Binding-site contacts:
Ligand atom C4 contacts residue LYS405 of chain 1.A at 3.3 Å.
Ligand atom C6 contacts residue PHE180 of chain 1.A at 4.0 Å (hydrophobic).
Ligand atom C8 contacts residue ASN345 of chain 1.A at 3.4 Å.
Ligand atom C2 contacts residue ASN232 of chain 1.A at 2.5 Å.
Ligand atom C3 contacts residue ASN232 of chain 1.A at 3.8 Å.
Ligand atom C5 contacts residue ASN232 of chain 1.A at 3.6 Å.
Ligand atom O6 contacts residue ILE404 of chain 1.A at 3.4 Å.
Ligand atom O4 contacts residue ILE404 of chain 1.A at 3.8 Å.
Ligand atom C8 contacts residue VAL224 of chain 1.A at 3.8 Å (hydrophobic).
Ligand atom C6 contacts residue THR179 of chain 1.A at 3.8 Å.
Ligand atom C5 contacts residue LYS405 of chain 1.A at 3.9 Å.
Ligand atom C6 contacts residue SER411 of chain 1.A at 3.9 Å.
Ligand atom C5 contacts residue THR179 of chain 1.A at 3.8 Å.
Ligand atom O6 contacts residue GLY406 of chain 1.A at 3.4 Å.
Ligand atom O7 contacts residue ASN345 of chain 1.A at 4.0 Å.
Ligand atom C5 contacts residue GLU181 of chain 1.A at 4.0 Å.
Ligand atom N2 contacts residue SER412 of chain 1.A at 4.0 Å.
Ligand atom C5 contacts residue SER411 of chain 1.A at 3.3 Å.
Ligand atom O6 contacts residue LYS405 of chain 1.A at 2.8 Å (salt-bridge).
Ligand atom O4 contacts residue SER411 of chain 1.A at 3.6 Å.
Ligand atom C7 contacts residue ASN232 of chain 1.A at 3.9 Å.
Ligand atom C7 contacts residue SER411 of chain 1.A at 3.8 Å.
Ligand atom O4 contacts residue LYS405 of chain 1.A at 3.0 Å (salt-bridge).
Ligand atom C6 contacts residue LYS405 of chain 1.A at 3.4 Å.
Ligand atom N2 contacts residue ASN232 of chain 1.A at 3.0 Å (h-bond).
Ligand atom O5 contacts residue BMA1 of chain 1.N at 4.0 Å.
Ligand atom C4 contacts residue THR179 of chain 1.A at 3.3 Å.
Ligand atom O7 contacts residue SER411 of chain 1.A at 3.3 Å (h-bond).
Ligand atom O6 contacts residue LYS409 of chain 1.A at 3.8 Å.
Ligand atom O6 contacts residue ILE408 of chain 1.A at 3.8 Å.
Ligand atom C4 contacts residue SER411 of chain 1.A at 3.9 Å.
Ligand atom C6 contacts residue BMA1 of chain 1.N at 3.3 Å.
Ligand atom O4 contacts residue THR179 of chain 1.A at 2.0 Å.
Ligand atom C6 contacts residue GLY406 of chain 1.A at 3.7 Å.
Ligand atom C1 contacts residue ASN232 of chain 1.A at 1.4 Å.
Ligand atom O5 contacts residue ASN232 of chain 1.A at 2.3 Å (h-bond).
Ligand atom O6 contacts residue SER411 of chain 1.A at 3.5 Å (h-bond).
Ligand atom O7 contacts residue PRO182 of chain 1.A at 3.3 Å.
Ligand atom O6 contacts residue BMA1 of chain 1.N at 1.9 Å.
Ligand atom C8 contacts residue LEU231 of chain 1.A at 3.7 Å (hydrophobic).

This small molecule binds to this protein.
Small molecule (SMILES): CC(=O)N[C@H]1[C@H](O[C@H]2[C@H](O)[C@@H](NC(C)=O)CO[C@@H]2CO)O[C@H](CO)[C@@H](O[C@@H]2O[C@H](CO)[C@@H](O)[C@H](O[C@H]3O[C@H](CO)[C@@H](O)[C@H](O)[C@@H]3O[C@H]3O[C@H](CO)[C@@H](O)[C@H](O)[C@@H]3O)[C@@H]2O)[C@@H]1O

Sequence of chain 1.A:
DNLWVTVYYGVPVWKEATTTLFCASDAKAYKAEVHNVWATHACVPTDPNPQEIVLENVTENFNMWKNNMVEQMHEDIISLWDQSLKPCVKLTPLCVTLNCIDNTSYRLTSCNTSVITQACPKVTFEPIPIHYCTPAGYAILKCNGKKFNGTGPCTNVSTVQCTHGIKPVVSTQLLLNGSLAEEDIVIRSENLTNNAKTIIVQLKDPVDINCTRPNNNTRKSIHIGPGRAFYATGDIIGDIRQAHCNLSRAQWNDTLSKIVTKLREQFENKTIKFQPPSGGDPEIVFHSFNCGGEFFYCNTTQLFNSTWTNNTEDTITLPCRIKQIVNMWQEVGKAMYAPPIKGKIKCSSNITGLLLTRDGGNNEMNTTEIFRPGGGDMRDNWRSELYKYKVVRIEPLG